Binding-site contacts:
Ligand atom C20 contacts residue SEC46 of chain 1.A at 1.6 Å.
Ligand atom C28 contacts residue GLN81 of chain 1.A at 3.7 Å.
Ligand atom C23 contacts residue GLN81 of chain 1.A at 3.8 Å.
Ligand atom N13 contacts residue SEC46 of chain 1.A at 4.1 Å.
Ligand atom C24 contacts residue GLN45 of chain 1.A at 3.6 Å.
Ligand atom N13 contacts residue TRP136 of chain 1.A at 3.9 Å.
Ligand atom C2 contacts residue GLY47 of chain 1.A at 3.8 Å.
Ligand atom C20 contacts residue PHE78 of chain 1.A at 4.2 Å (hydrophobic).
Ligand atom O22 contacts residue GLY47 of chain 1.A at 4.4 Å.
Ligand atom C25 contacts residue GLN81 of chain 1.A at 3.8 Å.
Ligand atom C14 contacts residue TRP136 of chain 1.A at 4.1 Å (hydrophobic).
Ligand atom C19 contacts residue SEC46 of chain 1.A at 2.8 Å.
Ligand atom C28 contacts residue GLY79 of chain 1.A at 4.3 Å.
Ligand atom O12 contacts residue GLY47 of chain 1.A at 2.8 Å (h-bond).
Ligand atom C19 contacts residue ASN137 of chain 1.A at 3.8 Å.
Ligand atom O22 contacts residue TRP136 of chain 1.A at 2.9 Å (h-bond).
Ligand atom C25 contacts residue GLN45 of chain 1.A at 4.0 Å.
Ligand atom C19 contacts residue GLN45 of chain 1.A at 4.4 Å.
Ligand atom C20 contacts residue GLN81 of chain 1.A at 3.4 Å.
Ligand atom C31 contacts residue GLN81 of chain 1.A at 3.7 Å.
Ligand atom C20 contacts residue ASN137 of chain 1.A at 3.2 Å.
Ligand atom C26 contacts residue GLN81 of chain 1.A at 3.5 Å.
Ligand atom C20 contacts residue GLN45 of chain 1.A at 3.6 Å.
Ligand atom C19 contacts residue TRP136 of chain 1.A at 3.7 Å (hydrophobic).
Ligand atom O12 contacts residue SEC46 of chain 1.A at 3.7 Å.
Ligand atom O22 contacts residue SEC46 of chain 1.A at 3.0 Å (h-bond).
Ligand atom C27 contacts residue GLN81 of chain 1.A at 3.5 Å.
Ligand atom C24 contacts residue GLN81 of chain 1.A at 3.9 Å.
Ligand atom C10 contacts residue GLY47 of chain 1.A at 4.0 Å.
Ligand atom C1 contacts residue SEC46 of chain 1.A at 4.4 Å.
Ligand atom C1 contacts residue GLY47 of chain 1.A at 3.9 Å.
Ligand atom C27 contacts residue GLY79 of chain 1.A at 4.0 Å.
Ligand atom CL contacts residue GLY79 of chain 1.A at 3.3 Å.
Ligand atom C18 contacts residue TRP136 of chain 1.A at 3.6 Å (hydrophobic).
Ligand atom C28 contacts residue TRP136 of chain 1.A at 4.0 Å (hydrophobic).
Ligand atom C23 contacts residue GLN45 of chain 1.A at 4.3 Å.
Ligand atom O30 contacts residue GLN81 of chain 1.A at 3.3 Å (h-bond).
Ligand atom C11 contacts residue TRP136 of chain 1.A at 4.1 Å (hydrophobic).
Ligand atom O22 contacts residue ASN137 of chain 1.A at 3.7 Å.
Ligand atom CL contacts residue GLN81 of chain 1.A at 4.0 Å.

Sequence of chain 1.A:
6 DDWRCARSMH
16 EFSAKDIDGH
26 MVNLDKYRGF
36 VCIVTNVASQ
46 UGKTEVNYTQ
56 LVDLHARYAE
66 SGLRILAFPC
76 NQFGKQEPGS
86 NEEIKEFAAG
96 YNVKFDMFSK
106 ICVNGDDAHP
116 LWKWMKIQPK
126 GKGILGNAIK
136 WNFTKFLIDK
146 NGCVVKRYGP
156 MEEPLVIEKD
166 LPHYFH

The protein below binds the small molecule below.
Small molecule (SMILES): COc1ccc(N(C(=O)CCl)[C@@H](C(=O)NCCc2ccccc2)c2cccs2)cc1Cl